Binding-site contacts:
Ligand atom O3G contacts residue LYS85 of chain 1.A at 2.4 Å (salt-bridge).
Ligand atom C5' contacts residue GLY84 of chain 1.A at 3.6 Å.
Ligand atom O1A contacts residue THR86 of chain 1.A at 3.4 Å.
Ligand atom O1B contacts residue GLU81 of chain 1.A at 3.5 Å.
Ligand atom C2' contacts residue LYS257 of chain 1.A at 3.6 Å.
Ligand atom O2A contacts residue GLY84 of chain 1.A at 1.3 Å (h-bond).
Ligand atom O3A contacts residue GLY84 of chain 1.A at 3.5 Å (h-bond).
Ligand atom O1B contacts residue SER83 of chain 1.A at 2.4 Å (h-bond).
Ligand atom O2A contacts residue SER83 of chain 1.A at 2.6 Å.
Ligand atom O2B contacts residue SER83 of chain 1.A at 3.8 Å.
Ligand atom O4' contacts residue LYS257 of chain 1.A at 3.4 Å (salt-bridge).
Ligand atom O3G contacts residue THR86 of chain 1.A at 3.7 Å.
Ligand atom O3A contacts residue SER82 of chain 1.A at 3.5 Å.
Ligand atom O3B contacts residue SER82 of chain 1.A at 3.6 Å.
Ligand atom N6 contacts residue TYR116 of chain 1.A at 1.4 Å.
Ligand atom PB contacts residue SER83 of chain 1.A at 3.4 Å.
Ligand atom C4' contacts residue LYS257 of chain 1.A at 2.7 Å.
Ligand atom PB contacts residue GLY84 of chain 1.A at 3.7 Å.
Ligand atom N1 contacts residue TYR116 of chain 1.A at 3.5 Å.
Ligand atom O1A contacts residue GLY84 of chain 1.A at 3.4 Å.
Ligand atom O1B contacts residue SER82 of chain 1.A at 1.4 Å.
Ligand atom PB contacts residue SER82 of chain 1.A at 2.8 Å.
Ligand atom O2B contacts residue LYS85 of chain 1.A at 2.7 Å (salt-bridge).
Ligand atom N7 contacts residue TYR116 of chain 1.A at 3.1 Å.
Ligand atom O3' contacts residue LYS257 of chain 1.A at 1.3 Å (salt-bridge).
Ligand atom O5' contacts residue THR87 of chain 1.A at 3.7 Å.
Ligand atom C5 contacts residue TYR116 of chain 1.A at 3.3 Å (hydrophobic).
Ligand atom PG contacts residue LYS85 of chain 1.A at 3.5 Å.
Ligand atom C3' contacts residue LYS257 of chain 1.A at 2.4 Å.
Ligand atom O2A contacts residue LYS85 of chain 1.A at 3.1 Å (salt-bridge).
Ligand atom O5' contacts residue GLY84 of chain 1.A at 3.6 Å.
Ligand atom O3B contacts residue LYS85 of chain 1.A at 3.4 Å (salt-bridge).
Ligand atom PB contacts residue LYS85 of chain 1.A at 3.4 Å.
Ligand atom C6 contacts residue TYR116 of chain 1.A at 2.6 Å (hydrophobic).
Ligand atom O2B contacts residue GLY84 of chain 1.A at 3.3 Å (h-bond).
Ligand atom O1B contacts residue LYS85 of chain 1.A at 3.6 Å.
Ligand atom C5' contacts residue THR87 of chain 1.A at 3.7 Å.
Ligand atom PA contacts residue GLY84 of chain 1.A at 2.8 Å.
Ligand atom O2G contacts residue THR86 of chain 1.A at 3.3 Å (h-bond).
Ligand atom O1B contacts residue GLY84 of chain 1.A at 3.8 Å.

Sequence of chain 1.A:
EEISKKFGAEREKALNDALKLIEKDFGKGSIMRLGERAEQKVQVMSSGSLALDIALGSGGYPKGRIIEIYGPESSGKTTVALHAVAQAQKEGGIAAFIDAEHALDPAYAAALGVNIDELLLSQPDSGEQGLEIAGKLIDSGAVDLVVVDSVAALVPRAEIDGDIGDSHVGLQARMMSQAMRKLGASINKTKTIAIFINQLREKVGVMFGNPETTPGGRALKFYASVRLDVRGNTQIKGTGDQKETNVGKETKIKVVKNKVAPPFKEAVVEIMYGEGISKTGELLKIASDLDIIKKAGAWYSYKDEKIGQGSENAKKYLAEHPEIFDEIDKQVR

This protein binds this small molecule.
Small molecule (SMILES): Nc1ncnc2c1ncn2[C@@H]1O[C@H](COP(=O)(O)OP(=O)(O)OP(O)(O)=S)[C@@H](O)[C@H]1O